The small molecule below binds the protein below.
Small molecule (SMILES): CSCC[C@H](NC=O)C(=O)O

Binding-site contacts:
Ligand atom CE contacts residue HIS178 of chain 2.C at 2.8 Å.
Ligand atom N contacts residue HIS178 of chain 2.C at 3.6 Å (h-bond).
Ligand atom SD contacts residue GLN179 of chain 2.C at 4.5 Å.
Ligand atom CN contacts residue HIS178 of chain 2.C at 3.4 Å.
Ligand atom N contacts residue GLY124 of chain 2.C at 4.4 Å.
Ligand atom C contacts residue MET154 of chain 2.C at 4.3 Å (hydrophobic).
Ligand atom O1 contacts residue SER153 of chain 2.C at 3.5 Å (h-bond).
Ligand atom CA contacts residue MET154 of chain 2.C at 4.4 Å (hydrophobic).
Ligand atom N contacts residue SER153 of chain 2.C at 3.4 Å (h-bond).
Ligand atom CA contacts residue GLY124 of chain 2.C at 3.7 Å.
Ligand atom CG contacts residue GLN179 of chain 2.C at 4.5 Å.
Ligand atom CE contacts residue PRO180 of chain 2.C at 3.1 Å (hydrophobic).
Ligand atom CE contacts residue GLN179 of chain 2.C at 3.2 Å.
Ligand atom O contacts residue SER153 of chain 2.C at 3.0 Å.
Ligand atom CE contacts residue LEU205 of chain 2.C at 3.4 Å (hydrophobic).
Ligand atom O contacts residue MET154 of chain 2.C at 3.3 Å (h-bond).
Ligand atom C contacts residue GLY123 of chain 2.C at 3.8 Å.
Ligand atom O contacts residue PRO122 of chain 2.C at 4.2 Å.
Ligand atom CB contacts residue GLY124 of chain 2.C at 3.5 Å.
Ligand atom O1 contacts residue HIS178 of chain 2.C at 3.0 Å (h-bond).
Ligand atom CG contacts residue MET154 of chain 2.C at 4.4 Å (hydrophobic).
Ligand atom SD contacts residue HIS178 of chain 2.C at 3.6 Å.
Ligand atom CN contacts residue SER153 of chain 2.C at 3.9 Å.
Ligand atom CA contacts residue SER153 of chain 2.C at 2.5 Å.
Ligand atom O contacts residue GLY123 of chain 2.C at 2.9 Å.
Ligand atom C contacts residue GLY124 of chain 2.C at 2.8 Å.
Ligand atom C contacts residue SER153 of chain 2.C at 3.2 Å.
Ligand atom O contacts residue GLY124 of chain 2.C at 2.4 Å (h-bond).
Ligand atom CG contacts residue PRO180 of chain 2.C at 3.6 Å (hydrophobic).
Ligand atom CB contacts residue MET154 of chain 2.C at 3.6 Å (hydrophobic).
Ligand atom CB contacts residue VAL126 of chain 2.C at 3.7 Å (hydrophobic).
Ligand atom SD contacts residue MET154 of chain 2.C at 3.9 Å.
Ligand atom CG contacts residue SER153 of chain 2.C at 3.6 Å.
Ligand atom CA contacts residue HIS178 of chain 2.C at 3.8 Å.
Ligand atom O contacts residue ALA152 of chain 2.C at 4.5 Å.
Ligand atom CG contacts residue VAL126 of chain 2.C at 3.6 Å (hydrophobic).
Ligand atom SD contacts residue PRO180 of chain 2.C at 4.3 Å.
Ligand atom SD contacts residue SER153 of chain 2.C at 3.1 Å (h-bond).
Ligand atom SD contacts residue LEU205 of chain 2.C at 4.2 Å.
Ligand atom CB contacts residue SER153 of chain 2.C at 3.2 Å.

Sequence of chain 2.C:
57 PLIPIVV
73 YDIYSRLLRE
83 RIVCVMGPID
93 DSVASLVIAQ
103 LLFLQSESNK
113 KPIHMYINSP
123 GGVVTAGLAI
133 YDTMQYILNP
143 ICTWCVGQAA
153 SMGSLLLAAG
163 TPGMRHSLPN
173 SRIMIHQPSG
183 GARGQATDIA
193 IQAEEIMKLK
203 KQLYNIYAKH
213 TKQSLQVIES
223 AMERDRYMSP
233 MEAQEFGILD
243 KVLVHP